The protein below binds the small molecule below.
Small molecule (SMILES): Cc1cn([C@H]2C[C@H](O[P](=O)(O)OC[C@H]3O[C@@H](n4cnc5c(N)ncnc54)C[C@@H]3O[P](=O)(O)OC[C@H]3O[C@@H](n4cnc5c(N)ncnc54)C[C@@H]3O[P](=O)(O)OC[C@H]3O[C@@H](n4cc(C)c(=O)[nH]c4=O)C[C@@H]3O[P](=O)(O)OC[C@H]3O[C@@H](n4cnc5c(=O)nc(N)[nH]c54)C[C@@H]3O)[C@@H](CO[P](=O)(O)O[C@H]3C[C@H](n4ccc(N)nc4=O)O[C@@H]3CO[P](=O)(O)O[C@H]3C[C@H](n4cc(C)c(=O)[nH]c4=O)O[C@@H]3COP(=O)(O)O)O2)c(=O)[nH]c1=O

Binding-site contacts:
Ligand atom OP1 contacts residue GLY107 of chain 1.C at 3.1 Å (h-bond).
Ligand atom N3 contacts residue DG6 of chain 1.A at 2.6 Å (h-bond).
Ligand atom C6 contacts residue DT4 of chain 1.A at 3.0 Å.
Ligand atom N6 contacts residue DA2 of chain 1.A at 3.2 Å (h-bond).
Ligand atom N2 contacts residue DA2 of chain 1.A at 3.1 Å.
Ligand atom N4 contacts residue DG6 of chain 1.A at 3.0 Å (h-bond).
Ligand atom OP1 contacts residue ILE106 of chain 1.C at 3.1 Å (h-bond).
Ligand atom C2 contacts residue DT3 of chain 1.A at 3.0 Å.
Ligand atom O4 contacts residue DA5 of chain 1.A at 3.0 Å (h-bond).
Ligand atom O2 contacts residue DG6 of chain 1.A at 2.8 Å (h-bond).
Ligand atom N3 contacts residue DA7 of chain 1.A at 2.8 Å (h-bond).
Ligand atom OP2 contacts residue SER109 of chain 1.C at 3.0 Å.
Ligand atom C2 contacts residue DG6 of chain 1.A at 3.2 Å.
Ligand atom N4 contacts residue DA5 of chain 1.A at 3.3 Å (h-bond).
Ligand atom N1 contacts residue DT3 of chain 1.A at 2.6 Å (h-bond).
Ligand atom O2 contacts residue DA2 of chain 1.A at 3.0 Å.
Ligand atom O4 contacts residue DA2 of chain 1.A at 2.6 Å (h-bond).
Ligand atom C2 contacts residue DA2 of chain 1.A at 3.1 Å.
Ligand atom O3' contacts residue CR1 of chain 1.D at 2.4 Å.
Ligand atom N1 contacts residue DT4 of chain 1.A at 2.2 Å (h-bond).
Ligand atom N2 contacts residue DC1 of chain 1.A at 2.7 Å (h-bond).
Ligand atom C5' contacts residue GLY107 of chain 1.C at 3.2 Å.
Ligand atom OP1 contacts residue GLY105 of chain 1.C at 2.5 Å (h-bond).
Ligand atom OP2 contacts residue CR1 of chain 1.E at 2.9 Å.
Ligand atom OP1 contacts residue CR1 of chain 1.E at 2.2 Å.
Ligand atom C2 contacts residue DT4 of chain 1.A at 2.9 Å.
Ligand atom O2 contacts residue DA7 of chain 1.A at 2.8 Å (h-bond).
Ligand atom O5' contacts residue GLY107 of chain 1.C at 2.8 Å.
Ligand atom N3 contacts residue DA2 of chain 1.A at 2.3 Å (h-bond).
Ligand atom O4 contacts residue DA7 of chain 1.A at 2.9 Å (h-bond).
Ligand atom OP1 contacts residue ARG254 of chain 1.C at 3.1 Å (salt-bridge).
Ligand atom N6 contacts residue DT4 of chain 1.A at 2.4 Å (h-bond).
Ligand atom P contacts residue CR1 of chain 1.E at 2.9 Å.
Ligand atom OP1 contacts residue ALA110 of chain 1.C at 2.6 Å (h-bond).
Ligand atom N3 contacts residue DA5 of chain 1.A at 2.7 Å (h-bond).
Ligand atom C4 contacts residue DG6 of chain 1.A at 3.2 Å.
Ligand atom N6 contacts residue DT3 of chain 1.A at 2.9 Å (h-bond).
Ligand atom C2 contacts residue DA7 of chain 1.A at 3.2 Å.
Ligand atom C4 contacts residue DA2 of chain 1.A at 3.2 Å.
Ligand atom C3' contacts residue CR1 of chain 1.D at 2.8 Å.

Sequence of chain 1.C:
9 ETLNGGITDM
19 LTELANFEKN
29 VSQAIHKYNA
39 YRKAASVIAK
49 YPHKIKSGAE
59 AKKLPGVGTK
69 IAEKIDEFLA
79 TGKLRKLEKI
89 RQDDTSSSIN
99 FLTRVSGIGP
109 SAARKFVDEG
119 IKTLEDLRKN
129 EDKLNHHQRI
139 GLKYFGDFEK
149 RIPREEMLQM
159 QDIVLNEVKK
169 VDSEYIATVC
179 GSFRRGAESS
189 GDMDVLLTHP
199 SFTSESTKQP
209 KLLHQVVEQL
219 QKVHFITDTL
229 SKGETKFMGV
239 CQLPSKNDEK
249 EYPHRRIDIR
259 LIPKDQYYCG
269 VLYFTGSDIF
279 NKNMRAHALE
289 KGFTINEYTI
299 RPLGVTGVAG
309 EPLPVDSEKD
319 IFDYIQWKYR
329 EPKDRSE